This small molecule binds to this protein.
Small molecule (SMILES): CCCCCCCCNC(=S)N1[C@@H]2OC[C@H]1[C@@H](O)[C@H](O)[C@H]2O

Binding-site contacts:
Ligand atom C3 contacts residue GLN42 of chain 1.B at 3.7 Å.
Ligand atom N2 contacts residue TRP346 of chain 1.B at 3.8 Å.
Ligand atom C15 contacts residue TYR199 of chain 1.B at 3.7 Å (hydrophobic).
Ligand atom C3 contacts residue GLU373 of chain 1.B at 4.0 Å.
Ligand atom C2 contacts residue TRP144 of chain 1.B at 3.9 Å (hydrophobic).
Ligand atom O3 contacts residue TRP420 of chain 1.B at 3.6 Å.
Ligand atom C1 contacts residue GLU188 of chain 1.B at 3.6 Å.
Ligand atom C1 contacts residue TYR317 of chain 1.B at 3.9 Å (hydrophobic).
Ligand atom O4 contacts residue GLN42 of chain 1.B at 2.8 Å (h-bond).
Ligand atom C14 contacts residue TYR199 of chain 1.B at 3.7 Å (hydrophobic).
Ligand atom S1 contacts residue TRP144 of chain 1.B at 4.0 Å.
Ligand atom O3 contacts residue TRP428 of chain 1.B at 2.9 Å (h-bond).
Ligand atom N2 contacts residue GLU427 of chain 1.B at 3.2 Å (salt-bridge).
Ligand atom O2 contacts residue HIS143 of chain 1.B at 3.6 Å.
Ligand atom N1 contacts residue GLU427 of chain 1.B at 4.0 Å.
Ligand atom O3 contacts residue GLN42 of chain 1.B at 2.5 Å (h-bond).
Ligand atom O4 contacts residue TRP428 of chain 1.B at 3.7 Å.
Ligand atom O2 contacts residue ASN187 of chain 1.B at 3.5 Å (h-bond).
Ligand atom C8 contacts residue HIS202 of chain 1.B at 3.9 Å.
Ligand atom C3 contacts residue TRP420 of chain 1.B at 3.8 Å (hydrophobic).
Ligand atom C4 contacts residue GLN42 of chain 1.B at 3.8 Å.
Ligand atom C6 contacts residue TRP420 of chain 1.B at 3.8 Å (hydrophobic).
Ligand atom C4 contacts residue TRP428 of chain 1.B at 3.3 Å (hydrophobic).
Ligand atom C10 contacts residue HIS202 of chain 1.B at 3.6 Å.
Ligand atom C5 contacts residue GLU427 of chain 1.B at 3.1 Å.
Ligand atom O2 contacts residue GLU188 of chain 1.B at 3.1 Å (salt-bridge).
Ligand atom O4 contacts residue GLU427 of chain 1.B at 2.4 Å (salt-bridge).
Ligand atom O2 contacts residue GLU373 of chain 1.B at 2.8 Å (salt-bridge).
Ligand atom C3 contacts residue TRP428 of chain 1.B at 3.6 Å (hydrophobic).
Ligand atom O1 contacts residue GLU373 of chain 1.B at 3.0 Å (salt-bridge).
Ligand atom S1 contacts residue GLU188 of chain 1.B at 3.3 Å (salt-bridge).
Ligand atom C2 contacts residue GLU188 of chain 1.B at 3.4 Å.
Ligand atom O4 contacts residue TRP420 of chain 1.B at 3.2 Å (h-bond).
Ligand atom C1 contacts residue GLU373 of chain 1.B at 3.5 Å.
Ligand atom C8 contacts residue GLU427 of chain 1.B at 3.7 Å.
Ligand atom C2 contacts residue GLU373 of chain 1.B at 3.5 Å.
Ligand atom C4 contacts residue GLU427 of chain 1.B at 3.3 Å.
Ligand atom C6 contacts residue TYR317 of chain 1.B at 3.3 Å (hydrophobic).
Ligand atom O1 contacts residue TYR317 of chain 1.B at 2.8 Å (h-bond).
Ligand atom O3 contacts residue HIS143 of chain 1.B at 3.1 Å (h-bond).

Sequence of chain 1.B:
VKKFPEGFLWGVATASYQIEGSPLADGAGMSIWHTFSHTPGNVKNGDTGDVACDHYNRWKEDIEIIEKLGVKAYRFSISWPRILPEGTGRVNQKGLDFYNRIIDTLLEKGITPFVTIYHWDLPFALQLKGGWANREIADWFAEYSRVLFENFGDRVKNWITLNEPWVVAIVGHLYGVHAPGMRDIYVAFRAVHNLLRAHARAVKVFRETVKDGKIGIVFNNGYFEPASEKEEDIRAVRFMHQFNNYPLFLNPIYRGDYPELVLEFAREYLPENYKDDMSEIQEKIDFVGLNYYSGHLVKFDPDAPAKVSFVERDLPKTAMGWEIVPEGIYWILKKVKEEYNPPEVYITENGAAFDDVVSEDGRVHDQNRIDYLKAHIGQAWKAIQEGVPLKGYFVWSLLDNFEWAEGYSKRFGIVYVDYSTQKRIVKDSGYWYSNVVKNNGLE